Binding-site contacts:
Ligand atom O5 contacts residue TRP627 of chain 12.A at 2.9 Å.
Ligand atom O5 contacts residue ASN650 of chain 12.A at 2.4 Å (h-bond).
Ligand atom C4 contacts residue ASN650 of chain 12.A at 4.2 Å.
Ligand atom C1 contacts residue ASN650 of chain 12.A at 1.4 Å.
Ligand atom C5 contacts residue ASN650 of chain 12.A at 3.6 Å.
Ligand atom O7 contacts residue ASP682 of chain 12.A at 4.2 Å.
Ligand atom C3 contacts residue ASN650 of chain 12.A at 3.6 Å.
Ligand atom C8 contacts residue ASN650 of chain 12.A at 4.2 Å.
Ligand atom O3 contacts residue ASN650 of chain 12.A at 3.8 Å.
Ligand atom C5 contacts residue TRP627 of chain 12.A at 3.7 Å (hydrophobic).
Ligand atom C1 contacts residue TRP627 of chain 12.A at 3.3 Å (hydrophobic).
Ligand atom O7 contacts residue PRO681 of chain 12.A at 4.0 Å.
Ligand atom C2 contacts residue ASN650 of chain 12.A at 2.5 Å.
Ligand atom C6 contacts residue TRP627 of chain 12.A at 4.0 Å (hydrophobic).
Ligand atom C7 contacts residue ASN650 of chain 12.A at 3.9 Å.
Ligand atom N2 contacts residue ASN650 of chain 12.A at 3.4 Å (h-bond).
Ligand atom O7 contacts residue ASN650 of chain 12.A at 4.5 Å.

The protein below binds the small molecule below.
Small molecule (SMILES): CC(=O)N[C@@H]1[C@@H](O)[C@H](O)[C@@H](CO)O[C@H]1O

Sequence of chain 12.A:
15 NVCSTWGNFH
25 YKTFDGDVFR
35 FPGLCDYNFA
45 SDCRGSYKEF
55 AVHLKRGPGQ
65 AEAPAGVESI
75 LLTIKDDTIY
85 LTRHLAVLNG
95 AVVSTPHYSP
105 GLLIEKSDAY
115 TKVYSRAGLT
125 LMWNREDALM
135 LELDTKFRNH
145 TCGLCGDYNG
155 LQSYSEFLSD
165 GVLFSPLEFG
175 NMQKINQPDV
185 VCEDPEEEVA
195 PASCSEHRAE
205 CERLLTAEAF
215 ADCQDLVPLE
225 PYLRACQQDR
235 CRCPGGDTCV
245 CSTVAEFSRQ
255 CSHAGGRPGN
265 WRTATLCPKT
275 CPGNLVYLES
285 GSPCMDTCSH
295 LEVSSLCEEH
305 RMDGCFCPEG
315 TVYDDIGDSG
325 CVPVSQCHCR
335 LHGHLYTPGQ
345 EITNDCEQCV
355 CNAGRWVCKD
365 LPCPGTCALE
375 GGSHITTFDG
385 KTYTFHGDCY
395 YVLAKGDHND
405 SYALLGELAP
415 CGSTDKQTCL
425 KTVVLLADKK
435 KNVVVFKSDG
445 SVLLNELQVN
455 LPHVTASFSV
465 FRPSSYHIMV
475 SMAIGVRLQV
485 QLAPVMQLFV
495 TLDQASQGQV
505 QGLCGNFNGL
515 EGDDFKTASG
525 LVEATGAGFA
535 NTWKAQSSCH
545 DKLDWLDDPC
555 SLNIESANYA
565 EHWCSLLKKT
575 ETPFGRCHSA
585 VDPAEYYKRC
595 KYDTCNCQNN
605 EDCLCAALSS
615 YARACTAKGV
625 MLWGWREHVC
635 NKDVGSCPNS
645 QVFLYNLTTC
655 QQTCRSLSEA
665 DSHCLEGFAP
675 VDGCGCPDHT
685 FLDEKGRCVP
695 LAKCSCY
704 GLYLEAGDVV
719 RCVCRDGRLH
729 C